Binding-site contacts:
Ligand atom CE1 contacts residue PRO81 of chain 1.B at 3.5 Å (hydrophobic).
Ligand atom CB contacts residue ASN25 of chain 1.A at 3.2 Å.
Ligand atom N contacts residue GLY48 of chain 1.A at 2.9 Å (h-bond).
Ligand atom CD contacts residue ASN25 of chain 1.A at 3.6 Å.
Ligand atom CB contacts residue ILE84 of chain 1.B at 3.6 Å (hydrophobic).
Ligand atom C contacts residue GLY27 of chain 1.A at 3.7 Å.
Ligand atom ND2 contacts residue ASP30 of chain 1.A at 2.9 Å (salt-bridge).
Ligand atom N contacts residue GLY27 of chain 1.B at 3.1 Å (h-bond).
Ligand atom N contacts residue ASP29 of chain 1.A at 2.8 Å (salt-bridge).
Ligand atom NE2 contacts residue ARG8 of chain 1.B at 3.5 Å (salt-bridge).
Ligand atom CA contacts residue GLY27 of chain 1.A at 3.6 Å.
Ligand atom CB contacts residue ALA28 of chain 1.B at 3.6 Å (hydrophobic).
Ligand atom O contacts residue GLY48 of chain 1.A at 3.5 Å (h-bond).
Ligand atom CG contacts residue ILE84 of chain 1.B at 3.6 Å (hydrophobic).
Ligand atom CB contacts residue ASP30 of chain 1.A at 3.4 Å.
Ligand atom CA contacts residue ASP29 of chain 1.A at 3.6 Å.
Ligand atom CG1 contacts residue PRO81 of chain 1.A at 3.4 Å (hydrophobic).
Ligand atom CG2 contacts residue GLY48 of chain 1.B at 3.6 Å.
Ligand atom OG contacts residue ASP30 of chain 1.A at 2.6 Å (salt-bridge).
Ligand atom C contacts residue GLY48 of chain 1.B at 3.5 Å.
Ligand atom OH contacts residue PRO81 of chain 1.B at 3.5 Å.
Ligand atom N contacts residue GLY48 of chain 1.B at 2.9 Å (h-bond).
Ligand atom O contacts residue ASN25 of chain 1.B at 2.8 Å (h-bond).
Ligand atom CB contacts residue GLY27 of chain 1.A at 3.6 Å.
Ligand atom N contacts residue GLY27 of chain 1.A at 2.8 Å (h-bond).
Ligand atom CD2 contacts residue GLY27 of chain 1.A at 3.4 Å.
Ligand atom CG2 contacts residue GLY48 of chain 1.B at 3.3 Å.
Ligand atom N contacts residue ASN25 of chain 1.A at 3.5 Å (h-bond).
Ligand atom ND2 contacts residue ASP29 of chain 1.A at 3.2 Å (salt-bridge).
Ligand atom CA contacts residue ASN25 of chain 1.A at 3.4 Å.
Ligand atom O contacts residue ASP29 of chain 1.A at 2.9 Å (salt-bridge).
Ligand atom CA contacts residue GLY27 of chain 1.B at 3.4 Å.
Ligand atom OD1 contacts residue GLY48 of chain 1.A at 3.6 Å.
Ligand atom O contacts residue GLY49 of chain 1.A at 3.2 Å.
Ligand atom O contacts residue GLY49 of chain 1.B at 3.4 Å.
Ligand atom CA contacts residue GLY48 of chain 1.B at 3.3 Å.
Ligand atom CB contacts residue ASN25 of chain 1.B at 3.7 Å.
Ligand atom CA contacts residue GLY48 of chain 1.A at 3.6 Å.
Ligand atom O contacts residue GLY48 of chain 1.A at 2.8 Å (h-bond).
Ligand atom ND2 contacts residue ALA28 of chain 1.A at 3.4 Å.

Sequence of chain 1.A:
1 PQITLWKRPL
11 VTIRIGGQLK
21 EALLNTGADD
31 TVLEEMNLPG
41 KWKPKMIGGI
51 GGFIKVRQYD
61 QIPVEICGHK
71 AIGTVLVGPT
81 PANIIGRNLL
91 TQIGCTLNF

This protein binds this small molecule.
Small molecule (SMILES): CC[C@H](C)[C@H](NC(=O)[C@@H]1CCCN1C(=O)[C@H](Cc1ccc(O)cc1)NC(=O)[C@H](CC(N)=O)NC(=O)[C@H](CCC(N)=O)NC(=O)[C@H](CO)NC(=O)[C@@H](N)C(C)C)C(=O)N[C@H](C=O)C(C)C

Sequence of chain 1.B:
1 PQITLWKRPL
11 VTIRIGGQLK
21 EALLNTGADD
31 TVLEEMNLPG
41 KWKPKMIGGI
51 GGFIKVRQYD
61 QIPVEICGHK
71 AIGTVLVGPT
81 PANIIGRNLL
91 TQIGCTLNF